The protein below binds the small molecule below.
Small molecule (SMILES): OC[C@H]1O[C@@H](O)[C@@H](O)[C@@H](O)[C@@H]1O

Binding-site contacts:
Ligand atom C2 contacts residue BMA1 of chain 16.V at 3.2 Å.
Ligand atom O4 contacts residue BMA1 of chain 16.V at 4.0 Å.
Ligand atom O2 contacts residue NAG1 of chain 16.T at 3.4 Å (h-bond).
Ligand atom C2 contacts residue HIS2 of chain 16.D at 4.5 Å.
Ligand atom O2 contacts residue HIS2 of chain 16.D at 3.4 Å (h-bond).
Ligand atom O2 contacts residue BMA1 of chain 16.V at 3.0 Å (h-bond).
Ligand atom C3 contacts residue BMA1 of chain 16.V at 2.5 Å.
Ligand atom C2 contacts residue NAG1 of chain 16.T at 2.9 Å.
Ligand atom C4 contacts residue BMA1 of chain 16.V at 3.6 Å.
Ligand atom C5 contacts residue NAG1 of chain 16.T at 3.8 Å.
Ligand atom O3 contacts residue BMA1 of chain 16.V at 1.1 Å.
Ligand atom C1 contacts residue NAG1 of chain 16.T at 1.7 Å.
Ligand atom C3 contacts residue NAG1 of chain 16.T at 4.1 Å.
Ligand atom O5 contacts residue NAG1 of chain 16.T at 2.5 Å (h-bond).
Ligand atom O6 contacts residue NAG1 of chain 16.T at 4.5 Å.

Sequence of chain 16.D:
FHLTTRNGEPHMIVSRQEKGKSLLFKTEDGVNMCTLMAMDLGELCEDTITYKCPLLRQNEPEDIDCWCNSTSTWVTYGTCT